Sequence of chain 1.O:
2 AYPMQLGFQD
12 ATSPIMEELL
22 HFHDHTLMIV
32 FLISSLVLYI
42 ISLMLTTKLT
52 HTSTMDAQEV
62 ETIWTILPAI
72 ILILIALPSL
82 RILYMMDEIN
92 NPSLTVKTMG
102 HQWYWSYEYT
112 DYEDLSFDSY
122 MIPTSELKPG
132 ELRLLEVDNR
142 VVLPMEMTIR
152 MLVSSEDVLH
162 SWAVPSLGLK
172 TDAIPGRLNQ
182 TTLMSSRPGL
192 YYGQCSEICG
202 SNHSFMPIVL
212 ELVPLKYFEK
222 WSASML

Binding-site contacts:
Ligand atom C40 contacts residue ILE34 of chain 1.O at 4.0 Å (hydrophobic).
Ligand atom C43 contacts residue ILE34 of chain 1.O at 3.9 Å (hydrophobic).
Ligand atom C31 contacts residue ILE30 of chain 1.O at 4.0 Å (hydrophobic).
Ligand atom C34 contacts residue ILE72 of chain 1.O at 3.8 Å (hydrophobic).
Ligand atom C25 contacts residue ILE30 of chain 1.O at 4.5 Å (hydrophobic).
Ligand atom C19 contacts residue MET29 of chain 1.O at 4.0 Å (hydrophobic).
Ligand atom C40 contacts residue ILE72 of chain 1.O at 4.0 Å (hydrophobic).
Ligand atom C43 contacts residue LEU37 of chain 1.O at 4.0 Å (hydrophobic).
Ligand atom C19 contacts residue HIS26 of chain 1.O at 3.8 Å.
Ligand atom C18 contacts residue LEU75 of chain 1.O at 4.3 Å (hydrophobic).
Ligand atom C22 contacts residue HIS26 of chain 1.O at 4.0 Å.
Ligand atom C37 contacts residue ILE34 of chain 1.O at 4.4 Å (hydrophobic).
Ligand atom C28 contacts residue ILE72 of chain 1.O at 4.5 Å (hydrophobic).
Ligand atom C28 contacts residue ILE30 of chain 1.O at 4.0 Å (hydrophobic).
Ligand atom C18 contacts residue HIS26 of chain 1.O at 3.6 Å.
Ligand atom C22 contacts residue MET29 of chain 1.O at 3.9 Å (hydrophobic).
Ligand atom C43 contacts residue LEU33 of chain 1.O at 3.9 Å (hydrophobic).
Ligand atom C31 contacts residue LEU33 of chain 1.O at 4.3 Å (hydrophobic).
Ligand atom C40 contacts residue LEU33 of chain 1.O at 4.4 Å (hydrophobic).
Ligand atom C22 contacts residue ILE30 of chain 1.O at 3.7 Å (hydrophobic).
Ligand atom C25 contacts residue MET29 of chain 1.O at 4.3 Å (hydrophobic).
Ligand atom C37 contacts residue LEU33 of chain 1.O at 3.7 Å (hydrophobic).
Ligand atom C37 contacts residue ILE72 of chain 1.O at 4.4 Å (hydrophobic).

This small molecule binds to this protein.
Small molecule (SMILES): CCCCCCCCCCO[C@@H]1O[C@H](CO)[C@@H](O[C@H]2O[C@H](CO)[C@@H](O)[C@H](O)[C@H]2O)[C@H](O)[C@H]1O